Sequence of chain 1.N:
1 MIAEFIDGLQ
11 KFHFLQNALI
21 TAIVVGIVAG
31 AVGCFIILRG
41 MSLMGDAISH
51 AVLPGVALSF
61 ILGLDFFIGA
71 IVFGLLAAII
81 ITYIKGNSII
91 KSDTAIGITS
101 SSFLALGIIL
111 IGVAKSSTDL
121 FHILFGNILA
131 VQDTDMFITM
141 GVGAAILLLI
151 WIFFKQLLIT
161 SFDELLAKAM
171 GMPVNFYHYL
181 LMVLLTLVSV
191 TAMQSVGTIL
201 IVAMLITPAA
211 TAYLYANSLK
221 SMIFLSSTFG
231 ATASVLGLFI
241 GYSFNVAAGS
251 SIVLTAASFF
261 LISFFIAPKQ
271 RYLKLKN

Binding-site contacts:
Ligand atom C10 contacts residue ASN127 of chain 1.N at 4.3 Å.
Ligand atom O2 contacts residue ASP119 of chain 1.N at 3.9 Å.
Ligand atom C12 contacts residue VAL190 of chain 1.N at 4.1 Å (hydrophobic).
Ligand atom C20 contacts residue ASN127 of chain 1.N at 3.4 Å.
Ligand atom C32 contacts residue THR139 of chain 1.N at 4.2 Å.
Ligand atom O4 contacts residue GLN132 of chain 1.N at 3.5 Å (h-bond).
Ligand atom C2 contacts residue ASP119 of chain 1.N at 4.3 Å.
Ligand atom C32 contacts residue PHE67 of chain 1.N at 3.8 Å (hydrophobic).
Ligand atom O30 contacts residue ASP119 of chain 1.N at 3.4 Å (salt-bridge).
Ligand atom C51 contacts residue VAL190 of chain 1.N at 4.4 Å (hydrophobic).
Ligand atom C21 contacts residue MET193 of chain 1.N at 4.0 Å (hydrophobic).
Ligand atom C1 contacts residue ASP119 of chain 1.N at 4.1 Å.
Ligand atom C62 contacts residue ASP135 of chain 1.N at 4.0 Å.
Ligand atom O20 contacts residue ALA130 of chain 1.N at 3.7 Å.
Ligand atom O60 contacts residue ALA130 of chain 1.N at 4.4 Å.
Ligand atom O60 contacts residue GLN132 of chain 1.N at 4.2 Å.
Ligand atom C22 contacts residue VAL190 of chain 1.N at 3.8 Å (hydrophobic).
Ligand atom C60 contacts residue ASP135 of chain 1.N at 4.0 Å.
Ligand atom O10 contacts residue HIS122 of chain 1.N at 4.3 Å.
Ligand atom C30 contacts residue HIS122 of chain 1.N at 4.2 Å.
Ligand atom C42 contacts residue ASP135 of chain 1.N at 3.9 Å.
Ligand atom C31 contacts residue ILE123 of chain 1.N at 4.3 Å (hydrophobic).
Ligand atom C41 contacts residue MET193 of chain 1.N at 4.0 Å (hydrophobic).
Ligand atom C21 contacts residue ILE123 of chain 1.N at 4.4 Å (hydrophobic).
Ligand atom O20 contacts residue ASN127 of chain 1.N at 2.5 Å (h-bond).
Ligand atom O60 contacts residue ASP135 of chain 1.N at 2.7 Å (salt-bridge).
Ligand atom C20 contacts residue HIS122 of chain 1.N at 4.0 Å.
Ligand atom C50 contacts residue ALA130 of chain 1.N at 4.1 Å (hydrophobic).
Ligand atom C52 contacts residue ASP135 of chain 1.N at 3.6 Å.
Ligand atom C42 contacts residue ILE138 of chain 1.N at 3.8 Å (hydrophobic).
Ligand atom C61 contacts residue GLN194 of chain 1.N at 4.1 Å.
Ligand atom C11 contacts residue GLN194 of chain 1.N at 4.3 Å.
Ligand atom C30 contacts residue ASP119 of chain 1.N at 3.8 Å.
Ligand atom C52 contacts residue PHE66 of chain 1.N at 3.9 Å (hydrophobic).
Ligand atom C32 contacts residue ILE138 of chain 1.N at 4.2 Å (hydrophobic).
Ligand atom C22 contacts residue GLN194 of chain 1.N at 3.9 Å.
Ligand atom C62 contacts residue PHE66 of chain 1.N at 4.0 Å (hydrophobic).
Ligand atom C11 contacts residue GLY126 of chain 1.N at 3.9 Å.
Ligand atom O20 contacts residue HIS122 of chain 1.N at 4.1 Å.
Ligand atom C61 contacts residue VAL190 of chain 1.N at 3.7 Å (hydrophobic).

This small molecule binds to this protein.
Small molecule (SMILES): OC[C@H]1O[C@H](O[C@H]2[C@H](O)[C@@H](O)[C@H](OCCCCCCC3CCCCC3)O[C@@H]2CO)[C@H](O)[C@@H](O)[C@@H]1O